This small molecule binds to this protein.
Small molecule (SMILES): CC(=O)N[C@H]1[C@H](O[C@H]2[C@H](O)[C@@H](NC(C)=O)CO[C@@H]2CO)O[C@H](CO)[C@@H](O[C@@H]2O[C@H](CO)[C@@H](O)[C@H](O)[C@@H]2O)[C@@H]1O

Sequence of chain 1.G:
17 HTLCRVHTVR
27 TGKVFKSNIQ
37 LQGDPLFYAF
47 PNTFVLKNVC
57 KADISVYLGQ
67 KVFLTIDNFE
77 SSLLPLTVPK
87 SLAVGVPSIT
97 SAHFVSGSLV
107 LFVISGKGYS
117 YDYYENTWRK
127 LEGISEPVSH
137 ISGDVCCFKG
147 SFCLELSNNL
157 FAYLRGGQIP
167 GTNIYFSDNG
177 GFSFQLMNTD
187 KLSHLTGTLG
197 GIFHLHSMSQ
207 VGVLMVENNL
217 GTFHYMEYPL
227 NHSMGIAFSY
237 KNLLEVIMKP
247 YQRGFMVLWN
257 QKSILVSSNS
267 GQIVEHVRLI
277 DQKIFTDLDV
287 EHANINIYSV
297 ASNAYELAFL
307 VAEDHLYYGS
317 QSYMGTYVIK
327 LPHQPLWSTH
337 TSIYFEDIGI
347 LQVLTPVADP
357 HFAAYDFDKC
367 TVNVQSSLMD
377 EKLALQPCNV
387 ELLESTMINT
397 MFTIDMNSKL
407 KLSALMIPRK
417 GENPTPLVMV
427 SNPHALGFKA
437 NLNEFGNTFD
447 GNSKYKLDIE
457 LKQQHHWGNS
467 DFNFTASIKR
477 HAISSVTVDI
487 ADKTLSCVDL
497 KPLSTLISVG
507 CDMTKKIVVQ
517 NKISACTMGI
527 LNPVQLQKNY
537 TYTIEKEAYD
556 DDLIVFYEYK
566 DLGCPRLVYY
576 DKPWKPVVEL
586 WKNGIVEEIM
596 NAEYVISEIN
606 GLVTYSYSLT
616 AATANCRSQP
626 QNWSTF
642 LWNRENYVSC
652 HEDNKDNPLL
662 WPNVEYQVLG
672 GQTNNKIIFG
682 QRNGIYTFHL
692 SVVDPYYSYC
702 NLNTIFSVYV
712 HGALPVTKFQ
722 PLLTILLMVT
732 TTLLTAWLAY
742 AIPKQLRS

Binding-site contacts:
Ligand atom C8 contacts residue VAL665 of chain 1.G at 4.5 Å (hydrophobic).
Ligand atom C1 contacts residue ASN627 of chain 1.G at 1.5 Å.
Ligand atom C3 contacts residue VAL665 of chain 1.G at 4.5 Å (hydrophobic).
Ligand atom C6 contacts residue PRO663 of chain 1.G at 2.5 Å (hydrophobic).
Ligand atom N2 contacts residue ASN627 of chain 1.G at 2.9 Å (h-bond).
Ligand atom O7 contacts residue GLN668 of chain 1.G at 4.3 Å.
Ligand atom O7 contacts residue VAL665 of chain 1.G at 2.4 Å.
Ligand atom C7 contacts residue VAL665 of chain 1.G at 3.3 Å (hydrophobic).
Ligand atom O7 contacts residue ASN627 of chain 1.G at 2.9 Å (h-bond).
Ligand atom O4 contacts residue LEU661 of chain 1.G at 4.3 Å.
Ligand atom C7 contacts residue ASN627 of chain 1.G at 3.1 Å.
Ligand atom N2 contacts residue SER629 of chain 1.G at 4.0 Å.
Ligand atom O5 contacts residue ASN627 of chain 1.G at 2.6 Å (h-bond).
Ligand atom C8 contacts residue ASN627 of chain 1.G at 4.2 Å.
Ligand atom C2 contacts residue VAL665 of chain 1.G at 3.3 Å (hydrophobic).
Ligand atom N2 contacts residue VAL665 of chain 1.G at 3.7 Å.
Ligand atom C5 contacts residue PRO663 of chain 1.G at 3.3 Å (hydrophobic).
Ligand atom O7 contacts residue GLU666 of chain 1.G at 4.2 Å.
Ligand atom O5 contacts residue VAL665 of chain 1.G at 4.2 Å.
Ligand atom O5 contacts residue PRO663 of chain 1.G at 4.0 Å.
Ligand atom C7 contacts residue SER629 of chain 1.G at 4.1 Å.
Ligand atom C6 contacts residue GLN624 of chain 1.G at 3.8 Å.
Ligand atom C3 contacts residue ASN627 of chain 1.G at 3.9 Å.
Ligand atom C2 contacts residue ASN627 of chain 1.G at 2.7 Å.
Ligand atom C8 contacts residue GLN668 of chain 1.G at 4.3 Å.
Ligand atom C1 contacts residue VAL665 of chain 1.G at 3.8 Å (hydrophobic).
Ligand atom O5 contacts residue GLN624 of chain 1.G at 3.9 Å.
Ligand atom C5 contacts residue ASN627 of chain 1.G at 3.8 Å.
Ligand atom O6 contacts residue GLN624 of chain 1.G at 3.9 Å.
Ligand atom C5 contacts residue GLN624 of chain 1.G at 4.4 Å.
Ligand atom C8 contacts residue SER629 of chain 1.G at 3.4 Å.
Ligand atom O6 contacts residue PRO663 of chain 1.G at 3.6 Å.
Ligand atom C4 contacts residue ASN627 of chain 1.G at 4.4 Å.